Binding-site contacts:
Ligand atom C2 contacts residue GLN80 of chain 2.B at 3.4 Å.
Ligand atom N2 contacts residue GLN80 of chain 2.B at 3.0 Å (h-bond).
Ligand atom O4' contacts residue ARG177 of chain 2.B at 3.8 Å.
Ligand atom N1 contacts residue ILE55 of chain 2.B at 3.7 Å.
Ligand atom O3' contacts residue HIS13 of chain 2.B at 3.0 Å (h-bond).
Ligand atom O6 contacts residue ARG131 of chain 2.B at 2.8 Å (salt-bridge).
Ligand atom C6 contacts residue ARG131 of chain 2.B at 4.0 Å.
Ligand atom O4' contacts residue ARG118 of chain 2.B at 3.4 Å (salt-bridge).
Ligand atom O3' contacts residue GLU180 of chain 2.B at 3.1 Å (salt-bridge).
Ligand atom C5 contacts residue TYR127 of chain 2.B at 3.6 Å (hydrophobic).
Ligand atom C4' contacts residue TRP43 of chain 2.B at 3.6 Å (hydrophobic).
Ligand atom N7 contacts residue ARG131 of chain 2.B at 3.8 Å.
Ligand atom N1 contacts residue TYR127 of chain 2.B at 3.8 Å.
Ligand atom C4' contacts residue ARG177 of chain 2.B at 2.9 Å.
Ligand atom N7 contacts residue TYR56 of chain 2.B at 3.2 Å (h-bond).
Ligand atom O3' contacts residue TYR56 of chain 2.B at 2.5 Å (h-bond).
Ligand atom C3' contacts residue GLU180 of chain 2.B at 3.6 Å.
Ligand atom O6 contacts residue GLN80 of chain 2.B at 3.3 Å (h-bond).
Ligand atom N3 contacts residue TYR127 of chain 2.B at 3.9 Å.
Ligand atom O1' contacts residue HIS13 of chain 2.B at 4.0 Å.
Ligand atom C6 contacts residue ILE55 of chain 2.B at 3.6 Å (hydrophobic).
Ligand atom N7 contacts residue TYR127 of chain 2.B at 4.0 Å.
Ligand atom O4' contacts residue GLU38 of chain 2.B at 3.4 Å (salt-bridge).
Ligand atom N1 contacts residue GLN80 of chain 2.B at 3.0 Å (h-bond).
Ligand atom C8 contacts residue TYR127 of chain 2.B at 3.9 Å (hydrophobic).
Ligand atom C3' contacts residue TYR56 of chain 2.B at 3.9 Å (hydrophobic).
Ligand atom C6 contacts residue GLN80 of chain 2.B at 3.6 Å.
Ligand atom C2 contacts residue MET83 of chain 2.B at 3.7 Å (hydrophobic).
Ligand atom C2 contacts residue TYR127 of chain 2.B at 3.8 Å (hydrophobic).
Ligand atom O6 contacts residue ILE55 of chain 2.B at 3.0 Å.
Ligand atom C3' contacts residue ARG177 of chain 2.B at 3.3 Å.
Ligand atom C4 contacts residue TYR127 of chain 2.B at 3.7 Å (hydrophobic).
Ligand atom O4' contacts residue TRP43 of chain 2.B at 3.2 Å.
Ligand atom C6 contacts residue TYR127 of chain 2.B at 3.9 Å (hydrophobic).
Ligand atom N9 contacts residue TYR127 of chain 2.B at 3.9 Å.
Ligand atom N2 contacts residue MET83 of chain 2.B at 3.4 Å.
Ligand atom C4' contacts residue GLU38 of chain 2.B at 4.0 Å.
Ligand atom C8 contacts residue TYR56 of chain 2.B at 2.9 Å (hydrophobic).
Ligand atom N3 contacts residue MET83 of chain 2.B at 3.3 Å.
Ligand atom C1' contacts residue ARG118 of chain 2.B at 4.0 Å.

A small-molecule ligand and the protein it binds are described below.
Small molecule (SMILES): Nc1nc2c(ncn2COC(CO)CO)c(=O)[nH]1

Sequence of chain 2.B:
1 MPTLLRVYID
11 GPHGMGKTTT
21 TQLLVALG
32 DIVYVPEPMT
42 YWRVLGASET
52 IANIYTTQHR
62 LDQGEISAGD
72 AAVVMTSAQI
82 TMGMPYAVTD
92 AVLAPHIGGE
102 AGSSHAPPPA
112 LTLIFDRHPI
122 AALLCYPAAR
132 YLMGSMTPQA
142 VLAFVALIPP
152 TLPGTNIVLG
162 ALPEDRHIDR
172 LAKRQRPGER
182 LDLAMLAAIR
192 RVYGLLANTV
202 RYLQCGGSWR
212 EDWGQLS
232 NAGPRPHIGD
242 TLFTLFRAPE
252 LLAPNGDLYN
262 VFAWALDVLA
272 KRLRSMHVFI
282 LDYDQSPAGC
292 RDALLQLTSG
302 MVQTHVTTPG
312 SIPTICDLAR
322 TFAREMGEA